This protein binds this small molecule.
Small molecule (SMILES): Nc1ncnc2c1ncn2[C@@H]1O[C@H](CO[P](=O)(O)O[P](=O)(O)NP(=O)(O)O)[C@@H](O)[C@H]1O

Binding-site contacts:
Ligand atom N6 contacts residue ASP41 of chain 1.A at 3.3 Å (salt-bridge).
Ligand atom C4 contacts residue PHE38 of chain 1.A at 3.6 Å (hydrophobic).
Ligand atom PB contacts residue SER64 of chain 1.A at 3.8 Å.
Ligand atom C8 contacts residue GLY66 of chain 1.A at 3.5 Å.
Ligand atom N6 contacts residue GLN44 of chain 1.A at 2.7 Å (h-bond).
Ligand atom O1B contacts residue ALA65 of chain 1.A at 3.7 Å.
Ligand atom C6 contacts residue ARG477 of chain 1.A at 3.6 Å.
Ligand atom C2 contacts residue ARG477 of chain 1.A at 3.4 Å.
Ligand atom N7 contacts residue VAL69 of chain 1.A at 3.8 Å.
Ligand atom O4' contacts residue ARG477 of chain 1.A at 3.7 Å.
Ligand atom N3 contacts residue PHE38 of chain 1.A at 3.8 Å.
Ligand atom N7 contacts residue GLN44 of chain 1.A at 3.5 Å (h-bond).
Ligand atom O1G contacts residue ARG473 of chain 1.A at 2.9 Å (salt-bridge).
Ligand atom N7 contacts residue ALA65 of chain 1.A at 3.6 Å (h-bond).
Ligand atom O1A contacts residue THR68 of chain 1.A at 2.8 Å (h-bond).
Ligand atom O2B contacts residue SER64 of chain 1.A at 2.7 Å (h-bond).
Ligand atom O2B contacts residue ALA65 of chain 1.A at 3.7 Å.
Ligand atom C5 contacts residue PHE38 of chain 1.A at 3.2 Å (hydrophobic).
Ligand atom O1B contacts residue GLY66 of chain 1.A at 3.8 Å.
Ligand atom O1G contacts residue THR63 of chain 1.A at 3.1 Å.
Ligand atom N3 contacts residue ARG477 of chain 1.A at 3.5 Å (salt-bridge).
Ligand atom O2G contacts residue THR63 of chain 1.A at 3.5 Å.
Ligand atom N7 contacts residue PHE38 of chain 1.A at 3.5 Å.
Ligand atom N6 contacts residue PHE38 of chain 1.A at 3.4 Å.
Ligand atom O1B contacts residue LYS67 of chain 1.A at 3.0 Å (salt-bridge).
Ligand atom C5' contacts residue GLY66 of chain 1.A at 3.4 Å.
Ligand atom N1 contacts residue ARG477 of chain 1.A at 3.4 Å (salt-bridge).
Ligand atom C4 contacts residue ARG477 of chain 1.A at 3.7 Å.
Ligand atom PA contacts residue GLY66 of chain 1.A at 3.7 Å.
Ligand atom C6 contacts residue PHE38 of chain 1.A at 3.1 Å (hydrophobic).
Ligand atom O2A contacts residue THR68 of chain 1.A at 3.5 Å (h-bond).
Ligand atom O1A contacts residue GLY66 of chain 1.A at 3.7 Å.
Ligand atom O1B contacts residue SER64 of chain 1.A at 3.4 Å (h-bond).
Ligand atom N6 contacts residue GLU39 of chain 1.A at 3.2 Å (salt-bridge).
Ligand atom O1B contacts residue HIS62 of chain 1.A at 3.5 Å (h-bond).
Ligand atom O2G contacts residue LYS67 of chain 1.A at 2.8 Å (salt-bridge).
Ligand atom O3A contacts residue GLY66 of chain 1.A at 3.2 Å.
Ligand atom N1 contacts residue PHE38 of chain 1.A at 3.2 Å.
Ligand atom C2 contacts residue PHE38 of chain 1.A at 3.5 Å (hydrophobic).
Ligand atom O3A contacts residue LYS67 of chain 1.A at 3.1 Å (salt-bridge).

Sequence of chain 1.A:
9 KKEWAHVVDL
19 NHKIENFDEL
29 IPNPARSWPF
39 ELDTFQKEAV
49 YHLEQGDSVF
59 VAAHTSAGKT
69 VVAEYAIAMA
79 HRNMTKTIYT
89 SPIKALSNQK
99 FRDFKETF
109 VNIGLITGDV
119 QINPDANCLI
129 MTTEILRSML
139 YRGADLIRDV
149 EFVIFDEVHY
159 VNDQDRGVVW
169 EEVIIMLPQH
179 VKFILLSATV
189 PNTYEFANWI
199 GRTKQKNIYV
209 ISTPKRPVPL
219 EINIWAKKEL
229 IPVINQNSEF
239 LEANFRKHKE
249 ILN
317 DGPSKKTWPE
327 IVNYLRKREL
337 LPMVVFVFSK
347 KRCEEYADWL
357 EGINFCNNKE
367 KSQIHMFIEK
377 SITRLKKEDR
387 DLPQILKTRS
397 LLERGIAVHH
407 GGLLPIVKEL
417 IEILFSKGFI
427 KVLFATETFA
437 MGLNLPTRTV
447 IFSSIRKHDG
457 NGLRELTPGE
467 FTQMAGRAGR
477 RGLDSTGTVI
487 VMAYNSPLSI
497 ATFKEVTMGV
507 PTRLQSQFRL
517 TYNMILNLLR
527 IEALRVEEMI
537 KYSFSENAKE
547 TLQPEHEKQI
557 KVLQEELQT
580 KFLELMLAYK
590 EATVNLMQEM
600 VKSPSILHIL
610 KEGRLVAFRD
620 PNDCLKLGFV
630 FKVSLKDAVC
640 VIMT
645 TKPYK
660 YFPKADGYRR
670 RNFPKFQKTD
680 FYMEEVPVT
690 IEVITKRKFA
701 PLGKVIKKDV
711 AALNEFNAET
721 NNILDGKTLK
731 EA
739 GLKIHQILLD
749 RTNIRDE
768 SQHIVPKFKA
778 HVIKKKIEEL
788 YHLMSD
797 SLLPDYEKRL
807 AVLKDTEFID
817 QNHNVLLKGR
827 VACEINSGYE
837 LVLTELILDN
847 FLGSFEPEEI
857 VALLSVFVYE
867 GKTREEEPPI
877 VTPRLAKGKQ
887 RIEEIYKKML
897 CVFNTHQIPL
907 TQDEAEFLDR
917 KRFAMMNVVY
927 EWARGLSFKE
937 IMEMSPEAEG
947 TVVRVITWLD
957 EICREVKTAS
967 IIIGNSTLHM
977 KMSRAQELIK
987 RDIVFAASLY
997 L